Sequence of chain 2.A:
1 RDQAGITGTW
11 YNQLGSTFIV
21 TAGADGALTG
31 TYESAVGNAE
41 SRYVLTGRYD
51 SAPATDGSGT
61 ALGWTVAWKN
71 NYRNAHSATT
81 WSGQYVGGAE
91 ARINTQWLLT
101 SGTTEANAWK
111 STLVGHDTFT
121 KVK

Sequence of chain 4.A:
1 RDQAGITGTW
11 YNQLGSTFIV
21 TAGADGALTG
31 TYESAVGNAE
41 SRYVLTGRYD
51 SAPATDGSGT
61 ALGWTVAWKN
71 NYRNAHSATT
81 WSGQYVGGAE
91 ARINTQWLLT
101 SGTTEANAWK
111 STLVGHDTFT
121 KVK

A protein and the small-molecule ligand that binds it are described below.
Small molecule (SMILES): CC(C)(C)OC(=O)N1c2ccc(NC(=O)CCCC[C@@H]3SC[C@@H]4NC(=O)N[C@@H]43)c3ccc[n+](c23)[Ir]12345(Cl)C1(C)C2(C)C3(C)C4(C)C15C

Binding-site contacts:
Ligand atom N2 contacts residue SER77 of chain 2.A at 2.9 Å (h-bond).
Ligand atom N4 contacts residue ASP117 of chain 2.A at 2.8 Å (salt-bridge).
Ligand atom C15 contacts residue ALA75 of chain 2.A at 3.2 Å (hydrophobic).
Ligand atom C16 contacts residue SER77 of chain 2.A at 3.6 Å.
Ligand atom C29 contacts residue LEU14 of chain 2.A at 3.6 Å (hydrophobic).
Ligand atom C25 contacts residue TRP109 of chain 4.A at 3.6 Å (hydrophobic).
Ligand atom C2 contacts residue NOF1 of chain 4.B at 1.9 Å.
Ligand atom C13 contacts residue SER101 of chain 2.A at 2.9 Å.
Ligand atom C15 contacts residue SER77 of chain 2.A at 3.3 Å.
Ligand atom C2 contacts residue LEU113 of chain 2.A at 3.6 Å (hydrophobic).
Ligand atom C10 contacts residue NOF1 of chain 4.B at 1.4 Å.
Ligand atom C29 contacts residue SER16 of chain 2.A at 3.6 Å.
Ligand atom C21 contacts residue ASN38 of chain 2.A at 3.6 Å.
Ligand atom C19 contacts residue TRP109 of chain 4.A at 3.5 Å (hydrophobic).
Ligand atom S1 contacts residue THR79 of chain 2.A at 3.5 Å (h-bond).
Ligand atom C15 contacts residue SER101 of chain 2.A at 3.4 Å.
Ligand atom C18 contacts residue LEU113 of chain 2.A at 3.5 Å (hydrophobic).
Ligand atom C34 contacts residue GLY102 of chain 2.A at 3.3 Å.
Ligand atom C6 contacts residue LYS110 of chain 2.A at 3.5 Å.
Ligand atom C24 contacts residue SER34 of chain 2.A at 3.5 Å.
Ligand atom C29 contacts residue TYR32 of chain 2.A at 3.6 Å (hydrophobic).
Ligand atom O1 contacts residue GLY37 of chain 2.A at 3.6 Å.
Ligand atom C4 contacts residue LYS110 of chain 2.A at 3.3 Å.
Ligand atom O2 contacts residue SER16 of chain 2.A at 2.7 Å (h-bond).
Ligand atom C23 contacts residue LEU99 of chain 2.A at 3.6 Å (hydrophobic).
Ligand atom C3 contacts residue LYS110 of chain 2.A at 3.6 Å.
Ligand atom C5 contacts residue LYS110 of chain 2.A at 3.6 Å.
Ligand atom C19 contacts residue LEU113 of chain 2.A at 3.3 Å (hydrophobic).
Ligand atom C9 contacts residue NOF1 of chain 4.B at 2.4 Å.
Ligand atom C11 contacts residue SER101 of chain 2.A at 3.2 Å.
Ligand atom N3 contacts residue VAL36 of chain 2.A at 3.6 Å.
Ligand atom C3 contacts residue NOF1 of chain 4.B at 3.0 Å.
Ligand atom O2 contacts residue ASN12 of chain 2.A at 3.0 Å (h-bond).
Ligand atom C1 contacts residue NOF1 of chain 4.B at 2.1 Å.
Ligand atom O1 contacts residue ASN38 of chain 2.A at 2.9 Å (h-bond).
Ligand atom C27 contacts residue TRP97 of chain 2.A at 3.4 Å (hydrophobic).
Ligand atom N3 contacts residue SER34 of chain 2.A at 3.0 Å (h-bond).
Ligand atom C21 contacts residue TRP68 of chain 2.A at 3.6 Å (hydrophobic).
Ligand atom O2 contacts residue TYR32 of chain 2.A at 2.7 Å (h-bond).
Ligand atom C7 contacts residue NOF1 of chain 4.B at 3.5 Å.